Binding-site contacts:
Ligand atom C1 contacts residue ASN616 of chain 1.C at 1.4 Å.
Ligand atom C3 contacts residue ASN616 of chain 1.C at 3.8 Å.
Ligand atom C8 contacts residue GLN644 of chain 1.C at 4.0 Å.
Ligand atom C8 contacts residue ASN616 of chain 1.C at 4.2 Å.
Ligand atom N2 contacts residue GLN644 of chain 1.C at 4.4 Å.
Ligand atom C7 contacts residue ASN616 of chain 1.C at 3.9 Å.
Ligand atom N2 contacts residue ASN616 of chain 1.C at 2.9 Å (h-bond).
Ligand atom O5 contacts residue THR618 of chain 1.C at 4.4 Å.
Ligand atom C4 contacts residue ASN616 of chain 1.C at 4.2 Å.
Ligand atom C5 contacts residue ASN616 of chain 1.C at 3.7 Å.
Ligand atom C1 contacts residue THR618 of chain 1.C at 4.1 Å.
Ligand atom O5 contacts residue ASN616 of chain 1.C at 2.4 Å (h-bond).
Ligand atom C2 contacts residue ASN616 of chain 1.C at 2.5 Å.

This small molecule binds to this protein.
Small molecule (SMILES): CC(=O)N[C@@H]1[C@@H](O)[C@H](O)[C@@H](CO)O[C@H]1O

Sequence of chain 1.C:
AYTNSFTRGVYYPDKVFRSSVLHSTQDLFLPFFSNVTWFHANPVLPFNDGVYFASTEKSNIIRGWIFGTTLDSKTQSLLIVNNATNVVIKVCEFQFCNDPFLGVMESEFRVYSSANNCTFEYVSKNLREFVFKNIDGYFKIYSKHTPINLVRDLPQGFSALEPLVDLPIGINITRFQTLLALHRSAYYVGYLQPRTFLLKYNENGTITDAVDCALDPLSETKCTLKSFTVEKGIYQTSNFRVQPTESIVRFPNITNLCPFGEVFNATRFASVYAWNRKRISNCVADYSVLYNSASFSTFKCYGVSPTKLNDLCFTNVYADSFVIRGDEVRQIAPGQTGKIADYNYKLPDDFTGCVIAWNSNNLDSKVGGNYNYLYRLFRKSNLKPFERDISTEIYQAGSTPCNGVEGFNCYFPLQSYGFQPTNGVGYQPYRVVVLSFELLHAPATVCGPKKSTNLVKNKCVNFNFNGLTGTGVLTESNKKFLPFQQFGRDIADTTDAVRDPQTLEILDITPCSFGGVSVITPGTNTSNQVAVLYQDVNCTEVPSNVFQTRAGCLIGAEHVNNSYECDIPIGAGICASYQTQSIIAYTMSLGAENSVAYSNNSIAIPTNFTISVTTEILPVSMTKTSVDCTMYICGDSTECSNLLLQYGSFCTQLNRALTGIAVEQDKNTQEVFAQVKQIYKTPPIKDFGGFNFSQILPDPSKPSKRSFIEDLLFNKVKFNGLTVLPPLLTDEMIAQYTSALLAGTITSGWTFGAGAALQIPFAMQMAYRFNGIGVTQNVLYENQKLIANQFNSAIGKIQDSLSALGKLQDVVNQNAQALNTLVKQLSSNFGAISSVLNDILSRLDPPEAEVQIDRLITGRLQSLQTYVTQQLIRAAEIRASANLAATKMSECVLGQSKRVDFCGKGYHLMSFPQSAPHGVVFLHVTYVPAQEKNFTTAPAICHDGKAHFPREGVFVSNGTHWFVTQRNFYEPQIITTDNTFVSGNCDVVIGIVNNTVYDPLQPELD